Sequence of chain 1.B:
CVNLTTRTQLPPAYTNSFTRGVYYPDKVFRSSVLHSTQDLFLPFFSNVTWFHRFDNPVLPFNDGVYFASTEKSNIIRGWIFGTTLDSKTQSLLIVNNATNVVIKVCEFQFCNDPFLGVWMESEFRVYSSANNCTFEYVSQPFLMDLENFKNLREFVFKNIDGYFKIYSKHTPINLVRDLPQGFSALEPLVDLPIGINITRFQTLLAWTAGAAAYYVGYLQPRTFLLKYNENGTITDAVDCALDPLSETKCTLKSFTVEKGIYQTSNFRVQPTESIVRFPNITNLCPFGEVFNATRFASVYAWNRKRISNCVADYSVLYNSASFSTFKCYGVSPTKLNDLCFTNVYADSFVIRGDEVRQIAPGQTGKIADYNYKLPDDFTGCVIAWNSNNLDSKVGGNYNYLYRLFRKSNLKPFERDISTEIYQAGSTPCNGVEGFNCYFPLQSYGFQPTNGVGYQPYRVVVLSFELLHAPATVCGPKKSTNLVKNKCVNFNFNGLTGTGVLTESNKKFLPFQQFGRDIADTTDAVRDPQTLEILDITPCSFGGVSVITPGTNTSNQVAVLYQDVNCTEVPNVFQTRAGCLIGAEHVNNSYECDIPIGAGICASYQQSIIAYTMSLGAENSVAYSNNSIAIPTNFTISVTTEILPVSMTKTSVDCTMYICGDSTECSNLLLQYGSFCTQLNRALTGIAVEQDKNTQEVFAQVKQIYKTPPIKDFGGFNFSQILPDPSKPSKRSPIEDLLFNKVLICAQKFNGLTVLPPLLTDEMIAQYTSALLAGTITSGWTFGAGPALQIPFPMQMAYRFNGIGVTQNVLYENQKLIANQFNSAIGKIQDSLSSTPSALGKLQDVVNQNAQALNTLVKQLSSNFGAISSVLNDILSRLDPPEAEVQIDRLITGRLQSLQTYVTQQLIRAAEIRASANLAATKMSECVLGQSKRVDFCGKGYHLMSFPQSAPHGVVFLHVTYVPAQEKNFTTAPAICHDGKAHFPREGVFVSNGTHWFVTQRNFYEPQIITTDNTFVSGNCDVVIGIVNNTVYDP

Binding-site contacts:
Ligand atom O5 contacts residue ASN61 of chain 1.B at 2.4 Å (h-bond).
Ligand atom N2 contacts residue ASN61 of chain 1.B at 2.9 Å (h-bond).
Ligand atom C4 contacts residue ASN61 of chain 1.B at 4.2 Å.
Ligand atom C5 contacts residue TYR28 of chain 1.B at 3.6 Å (hydrophobic).
Ligand atom O6 contacts residue TYR28 of chain 1.B at 3.8 Å.
Ligand atom C1 contacts residue TYR28 of chain 1.B at 3.7 Å (hydrophobic).
Ligand atom C2 contacts residue ASN61 of chain 1.B at 2.5 Å.
Ligand atom C7 contacts residue ASN61 of chain 1.B at 3.4 Å.
Ligand atom C5 contacts residue ASN61 of chain 1.B at 3.7 Å.
Ligand atom C3 contacts residue ASN61 of chain 1.B at 3.8 Å.
Ligand atom C1 contacts residue ASN61 of chain 1.B at 1.4 Å.
Ligand atom O7 contacts residue ASN61 of chain 1.B at 3.4 Å (h-bond).
Ligand atom C3 contacts residue TYR28 of chain 1.B at 4.5 Å (hydrophobic).
Ligand atom O5 contacts residue TYR28 of chain 1.B at 3.8 Å.
Ligand atom C8 contacts residue ASN61 of chain 1.B at 4.5 Å.
Ligand atom C6 contacts residue TYR28 of chain 1.B at 4.3 Å (hydrophobic).

The small molecule below binds the protein below.
Small molecule (SMILES): CC(=O)N[C@@H]1[C@@H](O)[C@H](O)[C@@H](CO)O[C@H]1O